Sequence of chain 1.A:
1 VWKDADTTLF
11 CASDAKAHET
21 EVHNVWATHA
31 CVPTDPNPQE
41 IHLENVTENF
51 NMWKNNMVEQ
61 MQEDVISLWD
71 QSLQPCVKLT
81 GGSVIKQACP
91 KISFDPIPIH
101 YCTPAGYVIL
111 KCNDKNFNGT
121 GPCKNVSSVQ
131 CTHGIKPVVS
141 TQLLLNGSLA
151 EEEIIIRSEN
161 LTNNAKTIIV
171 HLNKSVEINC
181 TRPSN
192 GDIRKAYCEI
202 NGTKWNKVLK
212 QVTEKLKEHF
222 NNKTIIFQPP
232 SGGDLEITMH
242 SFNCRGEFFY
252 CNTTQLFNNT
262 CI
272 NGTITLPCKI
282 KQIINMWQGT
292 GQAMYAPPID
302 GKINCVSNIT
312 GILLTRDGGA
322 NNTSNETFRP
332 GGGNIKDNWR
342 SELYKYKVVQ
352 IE

A protein and the small-molecule ligand that binds it are described below.
Small molecule (SMILES): CC(=O)N[C@@H]1[C@@H](O)[C@H](O)[C@@H](CO)O[C@H]1O

Binding-site contacts:
Ligand atom C3 contacts residue ASN146 of chain 1.A at 3.8 Å.
Ligand atom O4 contacts residue VAL307 of chain 1.A at 4.1 Å.
Ligand atom O3 contacts residue CYS306 of chain 1.A at 3.4 Å (h-bond).
Ligand atom C4 contacts residue ASN146 of chain 1.A at 4.2 Å.
Ligand atom N2 contacts residue ASN146 of chain 1.A at 2.9 Å (h-bond).
Ligand atom O5 contacts residue ASN146 of chain 1.A at 2.3 Å (h-bond).
Ligand atom O7 contacts residue PRO96 of chain 1.A at 4.1 Å.
Ligand atom C5 contacts residue ASN146 of chain 1.A at 3.6 Å.
Ligand atom O7 contacts residue ASN244 of chain 1.A at 4.4 Å.
Ligand atom O5 contacts residue LYS136 of chain 1.A at 4.1 Å.
Ligand atom C3 contacts residue ARG246 of chain 1.A at 4.3 Å.
Ligand atom C8 contacts residue ASN244 of chain 1.A at 4.4 Å.
Ligand atom C4 contacts residue VAL307 of chain 1.A at 4.0 Å (hydrophobic).
Ligand atom C3 contacts residue VAL307 of chain 1.A at 3.7 Å (hydrophobic).
Ligand atom C5 contacts residue NAG1 of chain 1.M at 3.8 Å.
Ligand atom O6 contacts residue ASP95 of chain 1.A at 4.2 Å.
Ligand atom O5 contacts residue NAG1 of chain 1.M at 3.4 Å (h-bond).
Ligand atom N2 contacts residue SER308 of chain 1.A at 2.6 Å (h-bond).
Ligand atom C2 contacts residue SER308 of chain 1.A at 3.5 Å.
Ligand atom O6 contacts residue LYS136 of chain 1.A at 3.8 Å.
Ligand atom C7 contacts residue SER308 of chain 1.A at 3.4 Å.
Ligand atom O5 contacts residue VAL307 of chain 1.A at 4.2 Å.
Ligand atom C5 contacts residue VAL307 of chain 1.A at 3.6 Å (hydrophobic).
Ligand atom C1 contacts residue SER308 of chain 1.A at 3.8 Å.
Ligand atom C1 contacts residue ASN146 of chain 1.A at 1.4 Å.
Ligand atom O3 contacts residue ARG246 of chain 1.A at 3.6 Å (salt-bridge).
Ligand atom C2 contacts residue ASN146 of chain 1.A at 2.5 Å.
Ligand atom C4 contacts residue ASP95 of chain 1.A at 4.2 Å.
Ligand atom C6 contacts residue NAG1 of chain 1.M at 3.9 Å.
Ligand atom C1 contacts residue NAG1 of chain 1.M at 3.9 Å.
Ligand atom C4 contacts residue ARG246 of chain 1.A at 4.0 Å.
Ligand atom C3 contacts residue SER308 of chain 1.A at 3.9 Å.
Ligand atom C8 contacts residue VAL138 of chain 1.A at 3.9 Å (hydrophobic).
Ligand atom O4 contacts residue ARG246 of chain 1.A at 3.0 Å (salt-bridge).
Ligand atom C8 contacts residue SER308 of chain 1.A at 3.4 Å.
Ligand atom C1 contacts residue VAL307 of chain 1.A at 3.9 Å (hydrophobic).
Ligand atom C7 contacts residue ASN146 of chain 1.A at 3.7 Å.
Ligand atom O7 contacts residue ASN146 of chain 1.A at 4.0 Å.
Ligand atom C2 contacts residue VAL307 of chain 1.A at 4.3 Å (hydrophobic).
Ligand atom C8 contacts residue LEU145 of chain 1.A at 3.6 Å (hydrophobic).